Sequence of chain 1.C:
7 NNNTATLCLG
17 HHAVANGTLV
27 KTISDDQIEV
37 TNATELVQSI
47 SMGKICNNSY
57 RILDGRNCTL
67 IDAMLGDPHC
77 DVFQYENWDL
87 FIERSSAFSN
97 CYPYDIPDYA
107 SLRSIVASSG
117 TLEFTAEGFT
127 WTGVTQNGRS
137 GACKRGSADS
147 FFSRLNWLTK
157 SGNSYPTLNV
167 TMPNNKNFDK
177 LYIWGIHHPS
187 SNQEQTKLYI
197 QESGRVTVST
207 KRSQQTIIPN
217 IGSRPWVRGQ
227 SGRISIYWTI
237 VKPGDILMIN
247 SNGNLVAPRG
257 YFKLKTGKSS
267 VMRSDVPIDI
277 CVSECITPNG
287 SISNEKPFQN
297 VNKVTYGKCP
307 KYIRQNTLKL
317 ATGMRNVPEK

Binding-site contacts:
Ligand atom C5 contacts residue ASN38 of chain 1.C at 3.6 Å.
Ligand atom C1 contacts residue THR318 of chain 1.C at 3.9 Å.
Ligand atom C6 contacts residue THR318 of chain 1.C at 4.1 Å.
Ligand atom N2 contacts residue ASN38 of chain 1.C at 2.7 Å (h-bond).
Ligand atom C2 contacts residue ASN38 of chain 1.C at 2.3 Å.
Ligand atom O5 contacts residue ALA39 of chain 1.C at 4.3 Å.
Ligand atom C6 contacts residue ASN49 of chain 1.D at 4.4 Å.
Ligand atom O6 contacts residue THR40 of chain 1.C at 3.8 Å.
Ligand atom C1 contacts residue ASN38 of chain 1.C at 1.4 Å.
Ligand atom C6 contacts residue THR40 of chain 1.C at 4.5 Å.
Ligand atom C3 contacts residue ASN38 of chain 1.C at 3.7 Å.
Ligand atom C7 contacts residue ASN38 of chain 1.C at 3.4 Å.
Ligand atom O7 contacts residue ASN38 of chain 1.C at 3.7 Å.
Ligand atom O5 contacts residue ASN38 of chain 1.C at 2.3 Å (h-bond).
Ligand atom C8 contacts residue ASN38 of chain 1.C at 4.4 Å.
Ligand atom O5 contacts residue THR318 of chain 1.C at 3.2 Å (h-bond).
Ligand atom C4 contacts residue ASN38 of chain 1.C at 4.2 Å.
Ligand atom C5 contacts residue THR318 of chain 1.C at 4.4 Å.

Sequence of chain 1.D:
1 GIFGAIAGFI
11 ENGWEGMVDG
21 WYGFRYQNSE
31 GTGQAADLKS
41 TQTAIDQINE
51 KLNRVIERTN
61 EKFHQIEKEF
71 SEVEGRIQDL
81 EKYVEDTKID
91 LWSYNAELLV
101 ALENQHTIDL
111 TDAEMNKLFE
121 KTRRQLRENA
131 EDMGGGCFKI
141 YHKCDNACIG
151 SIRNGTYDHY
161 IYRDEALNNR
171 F

This protein binds this small molecule.
Small molecule (SMILES): CC(=O)N[C@H]1[C@H](O[C@H]2[C@H](O)[C@@H](NC(C)=O)CO[C@@H]2CO)O[C@H](CO)[C@@H](O[C@@H]2O[C@H](CO)[C@@H](O)[C@H](O)[C@@H]2O)[C@@H]1O